This protein binds this small molecule.
Small molecule (SMILES): CC(=O)N[C@H]1[C@H](O[C@H]2[C@H](O)[C@@H](NC(C)=O)CO[C@@H]2CO)O[C@H](CO)[C@@H](O)[C@@H]1O

Binding-site contacts:
Ligand atom C1 contacts residue PHE705 of chain 1.E at 4.3 Å (hydrophobic).
Ligand atom N2 contacts residue ASN704 of chain 1.E at 2.4 Å (h-bond).
Ligand atom C5 contacts residue ASN704 of chain 1.E at 3.7 Å.
Ligand atom C4 contacts residue ASN704 of chain 1.E at 4.2 Å.
Ligand atom C8 contacts residue ASN704 of chain 1.E at 3.4 Å.
Ligand atom O6 contacts residue PHE705 of chain 1.E at 4.4 Å.
Ligand atom O4 contacts residue LEU909 of chain 1.E at 3.8 Å.
Ligand atom C1 contacts residue ASN704 of chain 1.E at 1.4 Å.
Ligand atom C5 contacts residue GLN913 of chain 1.E at 4.2 Å.
Ligand atom N2 contacts residue LEU909 of chain 1.E at 4.4 Å.
Ligand atom C5 contacts residue LEU909 of chain 1.E at 4.4 Å (hydrophobic).
Ligand atom C2 contacts residue ASN704 of chain 1.E at 2.5 Å.
Ligand atom O5 contacts residue PHE705 of chain 1.E at 4.2 Å.
Ligand atom O7 contacts residue ASN704 of chain 1.E at 4.1 Å.
Ligand atom C2 contacts residue GLN1058 of chain 1.E at 4.3 Å.
Ligand atom C8 contacts residue ASN912 of chain 1.E at 4.4 Å.
Ligand atom O6 contacts residue GLN913 of chain 1.E at 4.5 Å.
Ligand atom C8 contacts residue LEU909 of chain 1.E at 4.1 Å (hydrophobic).
Ligand atom C3 contacts residue LEU909 of chain 1.E at 4.3 Å (hydrophobic).
Ligand atom O5 contacts residue ASN704 of chain 1.E at 2.4 Å (h-bond).
Ligand atom O5 contacts residue GLN1058 of chain 1.E at 4.1 Å.
Ligand atom C7 contacts residue LEU909 of chain 1.E at 3.7 Å (hydrophobic).
Ligand atom C3 contacts residue ASN704 of chain 1.E at 3.8 Å.
Ligand atom C1 contacts residue GLN1058 of chain 1.E at 4.1 Å.
Ligand atom C7 contacts residue ASN704 of chain 1.E at 3.2 Å.
Ligand atom C6 contacts residue GLN913 of chain 1.E at 4.5 Å.
Ligand atom C4 contacts residue LEU909 of chain 1.E at 4.5 Å (hydrophobic).
Ligand atom O7 contacts residue LEU909 of chain 1.E at 3.3 Å.
Ligand atom O6 contacts residue THR706 of chain 1.E at 3.9 Å.

Sequence of chain 1.E:
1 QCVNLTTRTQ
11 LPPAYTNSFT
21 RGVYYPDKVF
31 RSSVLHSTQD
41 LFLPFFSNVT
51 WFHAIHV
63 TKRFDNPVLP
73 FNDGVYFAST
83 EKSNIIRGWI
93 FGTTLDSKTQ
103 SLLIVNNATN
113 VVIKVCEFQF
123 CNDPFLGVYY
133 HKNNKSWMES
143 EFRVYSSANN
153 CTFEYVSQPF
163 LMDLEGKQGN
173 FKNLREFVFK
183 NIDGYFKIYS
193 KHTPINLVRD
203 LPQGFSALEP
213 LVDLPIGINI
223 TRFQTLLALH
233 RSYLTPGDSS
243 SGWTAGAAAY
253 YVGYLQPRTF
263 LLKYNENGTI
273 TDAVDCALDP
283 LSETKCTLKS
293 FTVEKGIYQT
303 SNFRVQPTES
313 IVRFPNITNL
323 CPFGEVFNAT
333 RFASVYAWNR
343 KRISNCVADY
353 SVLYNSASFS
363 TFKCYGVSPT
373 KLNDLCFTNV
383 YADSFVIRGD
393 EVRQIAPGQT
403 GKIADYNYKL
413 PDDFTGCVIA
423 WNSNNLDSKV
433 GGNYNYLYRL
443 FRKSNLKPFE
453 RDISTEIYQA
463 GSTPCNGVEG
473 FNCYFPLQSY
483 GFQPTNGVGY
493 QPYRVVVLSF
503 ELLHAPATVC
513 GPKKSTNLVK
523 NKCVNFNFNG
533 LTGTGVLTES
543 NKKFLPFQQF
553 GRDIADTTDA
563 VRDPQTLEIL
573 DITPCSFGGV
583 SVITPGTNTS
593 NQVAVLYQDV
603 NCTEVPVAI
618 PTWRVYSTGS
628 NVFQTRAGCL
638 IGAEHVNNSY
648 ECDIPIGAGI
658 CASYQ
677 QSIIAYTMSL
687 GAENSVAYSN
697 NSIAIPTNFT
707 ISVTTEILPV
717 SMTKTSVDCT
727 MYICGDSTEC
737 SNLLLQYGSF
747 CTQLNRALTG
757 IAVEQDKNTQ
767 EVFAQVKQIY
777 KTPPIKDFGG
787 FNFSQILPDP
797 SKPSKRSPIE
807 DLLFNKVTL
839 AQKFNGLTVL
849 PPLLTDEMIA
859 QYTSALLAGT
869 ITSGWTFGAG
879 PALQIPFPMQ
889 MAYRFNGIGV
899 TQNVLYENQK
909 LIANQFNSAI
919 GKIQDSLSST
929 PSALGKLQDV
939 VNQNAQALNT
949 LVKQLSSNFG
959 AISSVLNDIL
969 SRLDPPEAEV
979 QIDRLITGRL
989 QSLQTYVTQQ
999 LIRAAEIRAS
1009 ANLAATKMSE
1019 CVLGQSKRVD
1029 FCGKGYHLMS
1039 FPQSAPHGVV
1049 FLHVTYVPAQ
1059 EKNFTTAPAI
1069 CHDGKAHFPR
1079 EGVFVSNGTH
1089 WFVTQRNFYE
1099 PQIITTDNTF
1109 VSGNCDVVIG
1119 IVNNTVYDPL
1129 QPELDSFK